Binding-site contacts:
Ligand atom N6 contacts residue VAL723 of chain 1.A at 3.7 Å.
Ligand atom N6 contacts residue GLU722 of chain 1.A at 3.8 Å.
Ligand atom C20 contacts residue THR729 of chain 1.A at 3.9 Å.
Ligand atom N8 contacts residue ILE806 of chain 1.A at 3.7 Å.
Ligand atom C15 contacts residue ASP683 of chain 1.A at 3.1 Å.
Ligand atom C5 contacts residue ILE673 of chain 1.A at 4.0 Å (hydrophobic).
Ligand atom C4 contacts residue ILE673 of chain 1.A at 4.0 Å (hydrophobic).
Ligand atom C13 contacts residue ILE721 of chain 1.A at 3.4 Å (hydrophobic).
Ligand atom C16 contacts residue ASP807 of chain 1.A at 3.4 Å.
Ligand atom C1 contacts residue SER727 of chain 1.A at 3.8 Å.
Ligand atom N10 contacts residue GLU722 of chain 1.A at 3.0 Å (salt-bridge).
Ligand atom C17 contacts residue ILE721 of chain 1.A at 3.8 Å (hydrophobic).
Ligand atom CAI contacts residue ILE806 of chain 1.A at 3.9 Å (hydrophobic).
Ligand atom N10 contacts residue ILE721 of chain 1.A at 3.7 Å.
Ligand atom C1 contacts residue VAL724 of chain 1.A at 3.0 Å (hydrophobic).
Ligand atom N8 contacts residue MET648 of chain 1.A at 4.0 Å.
Ligand atom O18 contacts residue LYS675 of chain 1.A at 3.0 Å (salt-bridge).
Ligand atom N2 contacts residue MET796 of chain 1.A at 3.9 Å.
Ligand atom C16 contacts residue ASP683 of chain 1.A at 3.0 Å.
Ligand atom C17 contacts residue TYR709 of chain 1.A at 3.4 Å (hydrophobic).
Ligand atom C14 contacts residue ILE721 of chain 1.A at 3.5 Å (hydrophobic).
Ligand atom C14 contacts residue ASP807 of chain 1.A at 3.4 Å.
Ligand atom C15 contacts residue ILE721 of chain 1.A at 3.8 Å (hydrophobic).
Ligand atom C11 contacts residue ILE721 of chain 1.A at 3.9 Å (hydrophobic).
Ligand atom C17 contacts residue ASP807 of chain 1.A at 3.7 Å.
Ligand atom O18 contacts residue ILE721 of chain 1.A at 4.0 Å.
Ligand atom C12 contacts residue ILE721 of chain 1.A at 3.6 Å (hydrophobic).
Ligand atom C1 contacts residue TRP656 of chain 1.A at 3.8 Å (hydrophobic).
Ligand atom O18 contacts residue ASP807 of chain 1.A at 2.9 Å (salt-bridge).
Ligand atom N2 contacts residue TRP656 of chain 1.A at 3.5 Å.
Ligand atom C16 contacts residue TYR709 of chain 1.A at 3.5 Å (hydrophobic).
Ligand atom C5 contacts residue VAL724 of chain 1.A at 3.9 Å (hydrophobic).
Ligand atom C21 contacts residue MET796 of chain 1.A at 3.5 Å (hydrophobic).
Ligand atom CAM contacts residue ILE806 of chain 1.A at 4.0 Å (hydrophobic).
Ligand atom N6 contacts residue VAL724 of chain 1.A at 2.9 Å (h-bond).
Ligand atom C15 contacts residue ASP807 of chain 1.A at 3.6 Å.
Ligand atom C3 contacts residue TRP656 of chain 1.A at 3.8 Å (hydrophobic).
Ligand atom C3 contacts residue MET796 of chain 1.A at 3.9 Å (hydrophobic).
Ligand atom C17 contacts residue ILE806 of chain 1.A at 4.0 Å (hydrophobic).
Ligand atom C5 contacts residue GLU722 of chain 1.A at 3.7 Å.

Sequence of chain 1.A:
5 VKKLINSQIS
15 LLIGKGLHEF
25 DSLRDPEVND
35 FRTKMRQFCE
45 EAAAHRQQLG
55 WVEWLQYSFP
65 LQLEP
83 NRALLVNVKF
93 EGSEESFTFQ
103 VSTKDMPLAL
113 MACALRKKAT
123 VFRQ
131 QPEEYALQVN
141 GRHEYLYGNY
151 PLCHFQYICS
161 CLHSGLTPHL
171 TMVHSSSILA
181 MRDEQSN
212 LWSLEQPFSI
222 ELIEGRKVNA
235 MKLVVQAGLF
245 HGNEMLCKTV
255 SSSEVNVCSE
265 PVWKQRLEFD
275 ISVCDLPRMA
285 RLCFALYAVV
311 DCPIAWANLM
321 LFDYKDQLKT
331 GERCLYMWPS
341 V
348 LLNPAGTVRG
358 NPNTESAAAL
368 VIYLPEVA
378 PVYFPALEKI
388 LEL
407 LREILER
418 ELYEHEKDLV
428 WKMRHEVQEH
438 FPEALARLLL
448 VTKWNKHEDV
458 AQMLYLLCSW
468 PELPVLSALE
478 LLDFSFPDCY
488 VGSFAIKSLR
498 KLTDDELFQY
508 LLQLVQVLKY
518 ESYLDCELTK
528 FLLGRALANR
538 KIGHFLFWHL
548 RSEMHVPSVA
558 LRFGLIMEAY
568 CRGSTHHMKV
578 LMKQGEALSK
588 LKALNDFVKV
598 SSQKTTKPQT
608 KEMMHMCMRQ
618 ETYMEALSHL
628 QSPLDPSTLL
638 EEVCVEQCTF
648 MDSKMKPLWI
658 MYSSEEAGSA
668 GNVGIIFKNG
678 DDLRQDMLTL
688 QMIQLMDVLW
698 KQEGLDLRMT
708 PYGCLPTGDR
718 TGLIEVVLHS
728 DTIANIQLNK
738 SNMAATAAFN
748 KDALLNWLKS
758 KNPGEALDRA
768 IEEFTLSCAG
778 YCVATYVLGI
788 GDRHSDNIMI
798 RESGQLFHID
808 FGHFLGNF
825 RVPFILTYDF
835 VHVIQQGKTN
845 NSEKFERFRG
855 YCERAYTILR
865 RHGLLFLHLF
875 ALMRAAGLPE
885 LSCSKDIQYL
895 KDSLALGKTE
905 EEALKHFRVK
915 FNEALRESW

A small-molecule ligand and the protein it binds are described below.
Small molecule (SMILES): CC(C)n1nc(C#Cc2cccc(O)c2)c2c(N)ncnc21